Sequence of chain 1.R:
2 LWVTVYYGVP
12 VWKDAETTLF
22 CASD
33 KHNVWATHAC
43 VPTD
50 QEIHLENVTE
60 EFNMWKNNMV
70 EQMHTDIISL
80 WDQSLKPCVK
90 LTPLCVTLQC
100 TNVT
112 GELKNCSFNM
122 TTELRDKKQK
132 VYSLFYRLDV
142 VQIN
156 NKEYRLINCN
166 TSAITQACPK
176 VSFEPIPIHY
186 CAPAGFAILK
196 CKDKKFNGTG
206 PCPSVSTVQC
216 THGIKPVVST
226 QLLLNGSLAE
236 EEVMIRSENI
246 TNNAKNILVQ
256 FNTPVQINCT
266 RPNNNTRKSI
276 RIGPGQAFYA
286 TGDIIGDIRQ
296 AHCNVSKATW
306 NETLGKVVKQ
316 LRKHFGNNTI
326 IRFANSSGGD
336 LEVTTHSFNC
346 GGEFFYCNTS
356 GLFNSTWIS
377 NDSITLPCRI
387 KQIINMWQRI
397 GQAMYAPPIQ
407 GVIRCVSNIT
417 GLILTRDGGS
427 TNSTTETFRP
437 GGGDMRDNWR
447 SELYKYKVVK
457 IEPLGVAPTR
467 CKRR

A protein and the small-molecule ligand that binds it are described below.
Small molecule (SMILES): CC(=O)N[C@H]1[C@H](O[C@H]2[C@H](O)[C@@H](NC(C)=O)CO[C@@H]2CO)O[C@H](CO)[C@@H](O[C@@H]2O[C@H](CO)[C@@H](O)[C@H](O)[C@@H]2O)[C@@H]1O

Binding-site contacts:
Ligand atom O7 contacts residue ASN230 of chain 1.R at 3.9 Å.
Ligand atom O5 contacts residue ASN414 of chain 1.R at 2.3 Å (h-bond).
Ligand atom C2 contacts residue ASN414 of chain 1.R at 2.4 Å.
Ligand atom C1 contacts residue ASN414 of chain 1.R at 1.4 Å.
Ligand atom O5 contacts residue PRO259 of chain 1.R at 3.4 Å.
Ligand atom O6 contacts residue PRO259 of chain 1.R at 3.9 Å.
Ligand atom C8 contacts residue NAG1 of chain 1.KB at 3.3 Å.
Ligand atom C4 contacts residue ASN414 of chain 1.R at 4.2 Å.
Ligand atom C5 contacts residue ASN414 of chain 1.R at 3.6 Å.
Ligand atom C6 contacts residue PRO259 of chain 1.R at 3.7 Å (hydrophobic).
Ligand atom C5 contacts residue PRO259 of chain 1.R at 4.2 Å (hydrophobic).
Ligand atom O6 contacts residue LEU233 of chain 1.R at 3.6 Å.
Ligand atom C7 contacts residue ASN414 of chain 1.R at 3.3 Å.
Ligand atom C7 contacts residue ASN230 of chain 1.R at 3.8 Å.
Ligand atom O7 contacts residue ASN414 of chain 1.R at 3.3 Å (h-bond).
Ligand atom N2 contacts residue ASN414 of chain 1.R at 2.8 Å (h-bond).
Ligand atom C8 contacts residue ASN414 of chain 1.R at 4.4 Å.
Ligand atom C1 contacts residue PRO259 of chain 1.R at 4.4 Å (hydrophobic).
Ligand atom C8 contacts residue ASN230 of chain 1.R at 3.3 Å.
Ligand atom C3 contacts residue ASN414 of chain 1.R at 3.7 Å.